Binding-site contacts:
Ligand atom N contacts residue TYR297 of chain 2.B at 4.1 Å.
Ligand atom C4 contacts residue TYR297 of chain 2.B at 3.5 Å (hydrophobic).
Ligand atom C7 contacts residue CYS302 of chain 2.B at 2.8 Å (hydrophobic).
Ligand atom C16 contacts residue CYS303 of chain 2.B at 3.5 Å (hydrophobic).
Ligand atom C5 contacts residue TYR297 of chain 2.B at 3.9 Å (hydrophobic).
Ligand atom C17 contacts residue CYS303 of chain 2.B at 3.8 Å (hydrophobic).
Ligand atom C1 contacts residue TYR297 of chain 2.B at 4.2 Å (hydrophobic).
Ligand atom C15 contacts residue MET175 of chain 2.B at 3.5 Å (hydrophobic).
Ligand atom C4 contacts residue SER458 of chain 2.B at 4.0 Å.
Ligand atom C10 contacts residue MET121 of chain 2.B at 4.0 Å (hydrophobic).
Ligand atom C15 contacts residue TRP178 of chain 2.B at 3.9 Å (hydrophobic).
Ligand atom O contacts residue TYR297 of chain 2.B at 4.2 Å.
Ligand atom C14 contacts residue LEU174 of chain 2.B at 4.0 Å (hydrophobic).
Ligand atom C11 contacts residue MET121 of chain 2.B at 3.6 Å (hydrophobic).
Ligand atom C13 contacts residue VAL460 of chain 2.B at 4.1 Å (hydrophobic).
Ligand atom O1 contacts residue VAL460 of chain 2.B at 3.9 Å.
Ligand atom C14 contacts residue VAL460 of chain 2.B at 3.9 Å (hydrophobic).
Ligand atom O1 contacts residue LEU174 of chain 2.B at 3.8 Å.
Ligand atom C6 contacts residue ILE304 of chain 2.B at 4.2 Å (hydrophobic).
Ligand atom C14 contacts residue TRP178 of chain 2.B at 3.8 Å (hydrophobic).
Ligand atom C5 contacts residue SER458 of chain 2.B at 4.2 Å.
Ligand atom C8 contacts residue TYR297 of chain 2.B at 4.2 Å (hydrophobic).
Ligand atom O1 contacts residue MET121 of chain 2.B at 4.0 Å.
Ligand atom C3 contacts residue TYR297 of chain 2.B at 4.1 Å (hydrophobic).
Ligand atom O contacts residue MET121 of chain 2.B at 3.6 Å.
Ligand atom C16 contacts residue MET175 of chain 2.B at 4.0 Å (hydrophobic).
Ligand atom C9 contacts residue ILE304 of chain 2.B at 4.2 Å (hydrophobic).
Ligand atom C6 contacts residue SER458 of chain 2.B at 4.2 Å.
Ligand atom C8 contacts residue CYS302 of chain 2.B at 1.6 Å (hydrophobic).
Ligand atom C12 contacts residue VAL460 of chain 2.B at 3.9 Å (hydrophobic).
Ligand atom C6 contacts residue CYS302 of chain 2.B at 3.3 Å (hydrophobic).
Ligand atom C6 contacts residue TYR297 of chain 2.B at 3.7 Å (hydrophobic).
Ligand atom C8 contacts residue PHE171 of chain 2.B at 3.3 Å (hydrophobic).
Ligand atom C contacts residue TYR297 of chain 2.B at 3.6 Å (hydrophobic).
Ligand atom C7 contacts residue ILE304 of chain 2.B at 3.7 Å (hydrophobic).
Ligand atom C3 contacts residue SER458 of chain 2.B at 4.1 Å.
Ligand atom C contacts residue GLN293 of chain 2.B at 3.6 Å.
Ligand atom C12 contacts residue MET121 of chain 2.B at 4.1 Å (hydrophobic).
Ligand atom C2 contacts residue TYR297 of chain 2.B at 3.7 Å (hydrophobic).
Ligand atom C9 contacts residue CYS302 of chain 2.B at 4.1 Å (hydrophobic).

Sequence of chain 2.B:
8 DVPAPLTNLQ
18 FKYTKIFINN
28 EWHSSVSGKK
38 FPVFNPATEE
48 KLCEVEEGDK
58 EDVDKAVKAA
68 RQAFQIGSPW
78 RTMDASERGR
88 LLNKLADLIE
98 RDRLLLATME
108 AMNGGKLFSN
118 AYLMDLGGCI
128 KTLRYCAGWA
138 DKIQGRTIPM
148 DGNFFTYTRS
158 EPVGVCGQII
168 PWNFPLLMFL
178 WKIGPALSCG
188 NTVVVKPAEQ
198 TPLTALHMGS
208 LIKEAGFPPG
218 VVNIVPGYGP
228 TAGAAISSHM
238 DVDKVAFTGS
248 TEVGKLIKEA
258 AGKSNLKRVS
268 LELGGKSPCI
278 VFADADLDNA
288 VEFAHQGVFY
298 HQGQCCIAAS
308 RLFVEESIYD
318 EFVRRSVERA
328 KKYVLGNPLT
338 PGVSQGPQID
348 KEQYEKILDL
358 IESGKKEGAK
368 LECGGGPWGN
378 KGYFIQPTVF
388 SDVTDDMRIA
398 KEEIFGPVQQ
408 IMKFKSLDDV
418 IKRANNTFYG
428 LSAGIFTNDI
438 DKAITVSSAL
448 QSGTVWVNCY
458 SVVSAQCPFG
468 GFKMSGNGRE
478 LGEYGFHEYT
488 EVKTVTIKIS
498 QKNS

A protein and the small-molecule ligand that binds it are described below.
Small molecule (SMILES): CCCCCC(=O)N1C[C@@H](C)c2c1cc(O)c1ccccc21